A small-molecule ligand and the protein it binds are described below.
Small molecule (SMILES): CC(C)C[C@@H](C=O)NC(=O)[C@H](CCCNC(N)=[NH2+])NC(=O)[C@H](CCC(=O)O)NC(=O)[C@H](COP(=O)(O)O)NC(=O)[C@H](CC(C)C)NC(=O)[C@H](CO)NC(=O)[C@@H](N)CCCNC(N)=[NH2+]

Sequence of chain 2.A:
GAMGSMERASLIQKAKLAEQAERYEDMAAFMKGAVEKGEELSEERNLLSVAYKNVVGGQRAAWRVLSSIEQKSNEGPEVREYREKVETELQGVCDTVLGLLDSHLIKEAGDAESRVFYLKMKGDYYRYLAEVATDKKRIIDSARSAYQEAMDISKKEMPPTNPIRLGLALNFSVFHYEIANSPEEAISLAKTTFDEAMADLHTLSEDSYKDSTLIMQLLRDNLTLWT

Binding-site contacts:
Ligand atom NH2 contacts residue LYS54 of chain 2.A at 3.2 Å (salt-bridge).
Ligand atom CB contacts residue ASN180 of chain 2.A at 3.2 Å.
Ligand atom CD1 contacts residue ASN55 of chain 2.A at 3.4 Å.
Ligand atom O2P contacts residue TYR135 of chain 2.A at 2.8 Å (h-bond).
Ligand atom NE contacts residue ARG65 of chain 2.A at 3.5 Å.
Ligand atom N contacts residue GLU187 of chain 2.A at 3.1 Å (salt-bridge).
Ligand atom CZ contacts residue ARG65 of chain 2.A at 3.4 Å.
Ligand atom N contacts residue LEU179 of chain 2.A at 3.3 Å.
Ligand atom OG contacts residue TRP235 of chain 2.A at 3.0 Å (h-bond).
Ligand atom P contacts residue ARG134 of chain 2.A at 3.6 Å.
Ligand atom CA contacts residue LEU179 of chain 2.A at 3.5 Å (hydrophobic).
Ligand atom CA contacts residue ASN231 of chain 2.A at 3.6 Å.
Ligand atom O2P contacts residue ARG134 of chain 2.A at 2.7 Å (salt-bridge).
Ligand atom OE1 contacts residue LYS127 of chain 2.A at 3.4 Å.
Ligand atom N contacts residue ASN231 of chain 2.A at 2.8 Å (h-bond).
Ligand atom O2P contacts residue LYS54 of chain 2.A at 3.6 Å.
Ligand atom CB contacts residue GLU187 of chain 2.A at 3.3 Å.
Ligand atom N contacts residue ASN180 of chain 2.A at 2.8 Å (h-bond).
Ligand atom O contacts residue LEU227 of chain 2.A at 3.4 Å.
Ligand atom CG contacts residue ASN231 of chain 2.A at 3.6 Å.
Ligand atom O1P contacts residue ARG61 of chain 2.A at 3.0 Å (salt-bridge).
Ligand atom CB contacts residue ASN231 of chain 2.A at 3.4 Å.
Ligand atom OG contacts residue GLU187 of chain 2.A at 2.6 Å (salt-bridge).
Ligand atom O contacts residue ASN231 of chain 2.A at 3.0 Å (h-bond).
Ligand atom CD1 contacts residue ASP230 of chain 2.A at 3.6 Å.
Ligand atom OG contacts residue TYR186 of chain 2.A at 3.5 Å.
Ligand atom O contacts residue VAL183 of chain 2.A at 3.3 Å.
Ligand atom O3P contacts residue ARG134 of chain 2.A at 2.6 Å (salt-bridge).
Ligand atom C contacts residue LEU179 of chain 2.A at 3.5 Å (hydrophobic).
Ligand atom CZ contacts residue LYS54 of chain 2.A at 3.6 Å.
Ligand atom CD1 contacts residue LYS54 of chain 2.A at 3.6 Å.
Ligand atom CD contacts residue LYS127 of chain 2.A at 3.4 Å.
Ligand atom NH1 contacts residue LYS54 of chain 2.A at 3.2 Å (salt-bridge).
Ligand atom CA contacts residue ASN180 of chain 2.A at 3.6 Å.
Ligand atom OE2 contacts residue LYS127 of chain 2.A at 2.6 Å (salt-bridge).
Ligand atom O3P contacts residue ARG61 of chain 2.A at 2.5 Å (salt-bridge).
Ligand atom P contacts residue ARG61 of chain 2.A at 3.5 Å.
Ligand atom NH2 contacts residue ARG65 of chain 2.A at 3.4 Å.
Ligand atom CD contacts residue ARG65 of chain 2.A at 3.6 Å.
Ligand atom O1P contacts residue LYS54 of chain 2.A at 3.0 Å (salt-bridge).